Binding-site contacts:
Ligand atom C5 contacts residue ARG412 of chain 1.A at 4.4 Å.
Ligand atom O5 contacts residue ARG412 of chain 1.A at 3.2 Å (salt-bridge).
Ligand atom O5 contacts residue GLN263 of chain 1.A at 4.2 Å.
Ligand atom C5 contacts residue GLN263 of chain 1.A at 4.3 Å.
Ligand atom C1 contacts residue ASN265 of chain 1.A at 1.5 Å.
Ligand atom C7 contacts residue ASN265 of chain 1.A at 3.5 Å.
Ligand atom C2 contacts residue ASN265 of chain 1.A at 2.5 Å.
Ligand atom C8 contacts residue GLN263 of chain 1.A at 4.3 Å.
Ligand atom C7 contacts residue ASN301 of chain 1.A at 4.3 Å.
Ligand atom C1 contacts residue ARG412 of chain 1.A at 3.9 Å.
Ligand atom C6 contacts residue ARG412 of chain 1.A at 4.3 Å.
Ligand atom O6 contacts residue ARG412 of chain 1.A at 4.4 Å.
Ligand atom C4 contacts residue ASN265 of chain 1.A at 4.3 Å.
Ligand atom C8 contacts residue SER303 of chain 1.A at 3.5 Å.
Ligand atom C1 contacts residue GLN263 of chain 1.A at 3.6 Å.
Ligand atom C3 contacts residue ASN265 of chain 1.A at 3.9 Å.
Ligand atom N2 contacts residue ASN265 of chain 1.A at 2.9 Å (h-bond).
Ligand atom C8 contacts residue VAL302 of chain 1.A at 3.9 Å (hydrophobic).
Ligand atom C8 contacts residue ASN301 of chain 1.A at 3.5 Å.
Ligand atom O5 contacts residue ASN265 of chain 1.A at 2.4 Å (h-bond).
Ligand atom C5 contacts residue ASN265 of chain 1.A at 3.8 Å.
Ligand atom O7 contacts residue ASN301 of chain 1.A at 4.0 Å.
Ligand atom O7 contacts residue ASN265 of chain 1.A at 3.7 Å.

The protein below binds the small molecule below.
Small molecule (SMILES): CC(=O)N[C@H]1[C@H](O[C@H]2[C@H](O)[C@@H](NC(C)=O)CO[C@@H]2CO)O[C@H](CO)[C@@H](O)[C@@H]1O

Sequence of chain 1.A:
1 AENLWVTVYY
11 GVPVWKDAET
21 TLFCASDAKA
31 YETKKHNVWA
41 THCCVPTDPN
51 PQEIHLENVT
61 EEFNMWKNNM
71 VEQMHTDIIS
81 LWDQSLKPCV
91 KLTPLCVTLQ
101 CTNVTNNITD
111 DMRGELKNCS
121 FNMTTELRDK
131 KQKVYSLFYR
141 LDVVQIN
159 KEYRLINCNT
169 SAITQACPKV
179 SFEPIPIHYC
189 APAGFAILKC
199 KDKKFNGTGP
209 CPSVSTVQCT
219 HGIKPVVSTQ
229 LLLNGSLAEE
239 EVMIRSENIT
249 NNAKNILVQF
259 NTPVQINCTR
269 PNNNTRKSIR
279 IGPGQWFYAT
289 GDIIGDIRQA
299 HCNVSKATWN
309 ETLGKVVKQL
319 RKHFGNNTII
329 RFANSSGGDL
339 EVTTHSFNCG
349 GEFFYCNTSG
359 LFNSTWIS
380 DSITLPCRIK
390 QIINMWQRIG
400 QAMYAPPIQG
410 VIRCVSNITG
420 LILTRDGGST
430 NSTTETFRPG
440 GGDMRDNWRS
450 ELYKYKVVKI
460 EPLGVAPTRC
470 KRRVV